Sequence of chain 1.C:
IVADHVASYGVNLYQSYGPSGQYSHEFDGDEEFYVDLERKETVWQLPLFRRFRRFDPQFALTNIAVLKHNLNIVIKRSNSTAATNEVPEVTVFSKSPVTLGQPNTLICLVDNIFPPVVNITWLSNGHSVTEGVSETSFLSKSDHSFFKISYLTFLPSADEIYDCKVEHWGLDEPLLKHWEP

A protein and the small-molecule ligand that binds it are described below.
Small molecule (SMILES): CC(=O)N[C@@H]1[C@@H](O)[C@H](O)[C@@H](CO)O[C@H]1O

Binding-site contacts:
Ligand atom C7 contacts residue ASN121 of chain 1.C at 3.6 Å.
Ligand atom O7 contacts residue GLU169 of chain 1.C at 3.5 Å.
Ligand atom N2 contacts residue ASN121 of chain 1.C at 2.9 Å (h-bond).
Ligand atom C2 contacts residue ASN121 of chain 1.C at 2.4 Å.
Ligand atom O5 contacts residue ASN121 of chain 1.C at 2.3 Å (h-bond).
Ligand atom C4 contacts residue ASN121 of chain 1.C at 4.2 Å.
Ligand atom C8 contacts residue GLU169 of chain 1.C at 3.5 Å.
Ligand atom C8 contacts residue HIS170 of chain 1.C at 4.1 Å.
Ligand atom O7 contacts residue ASN121 of chain 1.C at 3.8 Å.
Ligand atom O7 contacts residue HIS170 of chain 1.C at 4.5 Å.
Ligand atom C5 contacts residue ASN121 of chain 1.C at 3.6 Å.
Ligand atom C7 contacts residue GLU169 of chain 1.C at 3.9 Å.
Ligand atom C1 contacts residue ASN121 of chain 1.C at 1.4 Å.
Ligand atom C8 contacts residue VAL119 of chain 1.C at 3.9 Å (hydrophobic).
Ligand atom C3 contacts residue ASN121 of chain 1.C at 3.8 Å.
Ligand atom C7 contacts residue TRP171 of chain 1.C at 4.1 Å (hydrophobic).
Ligand atom C8 contacts residue TRP171 of chain 1.C at 3.5 Å (hydrophobic).